Sequence of chain 1.C:
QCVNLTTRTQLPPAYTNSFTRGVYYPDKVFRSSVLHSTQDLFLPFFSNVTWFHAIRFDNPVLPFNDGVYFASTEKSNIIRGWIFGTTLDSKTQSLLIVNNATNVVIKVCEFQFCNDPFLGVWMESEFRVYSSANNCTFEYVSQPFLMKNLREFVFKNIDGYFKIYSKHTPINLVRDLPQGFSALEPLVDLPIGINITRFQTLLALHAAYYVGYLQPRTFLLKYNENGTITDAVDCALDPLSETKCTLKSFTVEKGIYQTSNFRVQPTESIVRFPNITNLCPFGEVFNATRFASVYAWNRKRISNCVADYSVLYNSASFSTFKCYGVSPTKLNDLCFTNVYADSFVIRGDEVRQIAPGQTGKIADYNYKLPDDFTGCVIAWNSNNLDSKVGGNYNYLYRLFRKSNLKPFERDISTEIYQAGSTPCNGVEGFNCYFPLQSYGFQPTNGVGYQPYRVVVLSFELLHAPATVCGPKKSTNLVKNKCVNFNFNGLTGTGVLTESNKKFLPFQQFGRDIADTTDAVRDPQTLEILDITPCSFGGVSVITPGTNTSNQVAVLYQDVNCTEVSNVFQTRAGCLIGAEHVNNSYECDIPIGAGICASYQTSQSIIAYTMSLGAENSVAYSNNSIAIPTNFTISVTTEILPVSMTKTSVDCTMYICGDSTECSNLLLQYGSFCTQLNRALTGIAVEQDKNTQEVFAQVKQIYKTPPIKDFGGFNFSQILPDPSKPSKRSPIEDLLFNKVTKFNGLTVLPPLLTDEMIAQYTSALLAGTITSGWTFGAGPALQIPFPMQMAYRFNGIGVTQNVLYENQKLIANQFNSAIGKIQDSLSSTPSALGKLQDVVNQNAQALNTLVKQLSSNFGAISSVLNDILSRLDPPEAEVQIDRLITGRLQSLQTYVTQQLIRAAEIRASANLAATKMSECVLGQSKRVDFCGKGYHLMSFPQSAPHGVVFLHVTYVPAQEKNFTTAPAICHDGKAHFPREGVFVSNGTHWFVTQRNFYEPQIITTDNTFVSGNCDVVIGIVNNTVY

Binding-site contacts:
Ligand atom C2 contacts residue ASN122 of chain 1.C at 2.4 Å.
Ligand atom C6 contacts residue VAL127 of chain 1.C at 3.7 Å (hydrophobic).
Ligand atom C1 contacts residue ASN122 of chain 1.C at 1.4 Å.
Ligand atom N2 contacts residue ASN122 of chain 1.C at 2.8 Å (h-bond).
Ligand atom C5 contacts residue ASN125 of chain 1.C at 3.8 Å.
Ligand atom C2 contacts residue THR124 of chain 1.C at 3.5 Å.
Ligand atom C3 contacts residue ASN122 of chain 1.C at 3.8 Å.
Ligand atom O7 contacts residue ASN122 of chain 1.C at 4.3 Å.
Ligand atom O5 contacts residue VAL127 of chain 1.C at 4.3 Å.
Ligand atom O7 contacts residue MET153 of chain 1.C at 3.3 Å (h-bond).
Ligand atom C5 contacts residue ASN122 of chain 1.C at 3.7 Å.
Ligand atom C8 contacts residue VAL171 of chain 1.C at 4.0 Å (hydrophobic).
Ligand atom C3 contacts residue THR124 of chain 1.C at 3.5 Å.
Ligand atom O3 contacts residue THR124 of chain 1.C at 4.0 Å.
Ligand atom C8 contacts residue THR124 of chain 1.C at 3.8 Å.
Ligand atom O5 contacts residue ASN122 of chain 1.C at 2.4 Å (h-bond).
Ligand atom C1 contacts residue THR124 of chain 1.C at 3.7 Å.
Ligand atom N2 contacts residue THR124 of chain 1.C at 2.8 Å (h-bond).
Ligand atom C2 contacts residue MET153 of chain 1.C at 4.3 Å (hydrophobic).
Ligand atom C7 contacts residue THR124 of chain 1.C at 3.6 Å.
Ligand atom C6 contacts residue VAL171 of chain 1.C at 3.8 Å (hydrophobic).
Ligand atom C8 contacts residue ASN122 of chain 1.C at 4.5 Å.
Ligand atom C6 contacts residue ASN125 of chain 1.C at 4.4 Å.
Ligand atom C4 contacts residue ASN122 of chain 1.C at 4.2 Å.
Ligand atom C7 contacts residue MET153 of chain 1.C at 4.2 Å (hydrophobic).
Ligand atom O6 contacts residue VAL127 of chain 1.C at 3.6 Å.
Ligand atom C1 contacts residue ASN125 of chain 1.C at 4.0 Å.
Ligand atom C7 contacts residue ASN122 of chain 1.C at 3.8 Å.
Ligand atom O5 contacts residue ASN125 of chain 1.C at 4.1 Å.

This small molecule binds to this protein.
Small molecule (SMILES): CC(=O)N[C@H]1[C@H](O[C@H]2[C@H](O)[C@@H](NC(C)=O)CO[C@@H]2CO)O[C@H](CO)[C@@H](O)[C@@H]1O